The protein below binds the small molecule below.
Small molecule (SMILES): Cc1ncc(COP(=O)(O)O)c(/C=N/[C@@H](COP(=O)(O)O)C(=O)O)c1O

Binding-site contacts:
Ligand atom O6P contacts residue ARG331 of chain 1.A at 3.3 Å (salt-bridge).
Ligand atom O2P contacts residue GLY74 of chain 1.A at 3.0 Å (h-bond).
Ligand atom O2P contacts residue GLN194 of chain 1.A at 2.9 Å (h-bond).
Ligand atom O contacts residue HIS330 of chain 1.A at 3.7 Å.
Ligand atom O3 contacts residue TRP102 of chain 1.A at 3.5 Å (h-bond).
Ligand atom O4P contacts residue GLN194 of chain 1.A at 3.4 Å (h-bond).
Ligand atom OXT contacts residue THR151 of chain 1.A at 3.2 Å.
Ligand atom OXT contacts residue ARG337 of chain 1.A at 3.4 Å (salt-bridge).
Ligand atom C4A contacts residue LYS195 of chain 1.A at 3.3 Å.
Ligand atom O1P contacts residue GLY74 of chain 1.A at 3.0 Å (h-bond).
Ligand atom CB contacts residue TRP102 of chain 1.A at 3.2 Å (hydrophobic).
Ligand atom O7P contacts residue HIS39 of chain 1.C at 3.0 Å (h-bond).
Ligand atom C2A contacts residue THR151 of chain 1.A at 3.2 Å.
Ligand atom C4 contacts residue LYS195 of chain 1.A at 3.7 Å.
Ligand atom O6P contacts residue HIS330 of chain 1.A at 3.1 Å (h-bond).
Ligand atom CA contacts residue TRP102 of chain 1.A at 3.6 Å (hydrophobic).
Ligand atom P2 contacts residue HIS39 of chain 1.C at 3.4 Å.
Ligand atom N contacts residue TRP102 of chain 1.A at 3.1 Å.
Ligand atom P2 contacts residue ARG40 of chain 1.C at 3.5 Å.
Ligand atom N1 contacts residue SER173 of chain 1.A at 3.4 Å (h-bond).
Ligand atom OXT contacts residue TRP102 of chain 1.A at 3.4 Å (h-bond).
Ligand atom O7P contacts residue ARG331 of chain 1.A at 3.4 Å (salt-bridge).
Ligand atom O3 contacts residue THR151 of chain 1.A at 2.7 Å (h-bond).
Ligand atom N1 contacts residue ASP171 of chain 1.A at 3.2 Å (salt-bridge).
Ligand atom O5P contacts residue ARG40 of chain 1.C at 3.4 Å (salt-bridge).
Ligand atom O7P contacts residue ARG40 of chain 1.C at 2.4 Å (salt-bridge).
Ligand atom O1P contacts residue ASN236 of chain 1.C at 3.3 Å (h-bond).
Ligand atom P contacts residue GLY74 of chain 1.A at 3.4 Å.
Ligand atom C4A contacts residue TRP102 of chain 1.A at 3.5 Å (hydrophobic).
Ligand atom C4 contacts residue TRP102 of chain 1.A at 3.7 Å (hydrophobic).
Ligand atom O3 contacts residue LYS195 of chain 1.A at 3.3 Å.
Ligand atom O3P contacts residue THR237 of chain 1.C at 2.5 Å (h-bond).
Ligand atom C3 contacts residue TRP102 of chain 1.A at 3.6 Å (hydrophobic).
Ligand atom O1P contacts residue CYS75 of chain 1.A at 2.5 Å (h-bond).
Ligand atom O contacts residue ARG337 of chain 1.A at 3.5 Å (salt-bridge).
Ligand atom C2A contacts residue SER173 of chain 1.A at 3.7 Å.
Ligand atom O3P contacts residue ASN236 of chain 1.C at 3.2 Å.
Ligand atom O2P contacts residue GLY73 of chain 1.A at 3.2 Å.
Ligand atom O5P contacts residue HIS39 of chain 1.C at 3.0 Å (h-bond).
Ligand atom C2 contacts residue SER173 of chain 1.A at 3.6 Å.

Sequence of chain 1.C:
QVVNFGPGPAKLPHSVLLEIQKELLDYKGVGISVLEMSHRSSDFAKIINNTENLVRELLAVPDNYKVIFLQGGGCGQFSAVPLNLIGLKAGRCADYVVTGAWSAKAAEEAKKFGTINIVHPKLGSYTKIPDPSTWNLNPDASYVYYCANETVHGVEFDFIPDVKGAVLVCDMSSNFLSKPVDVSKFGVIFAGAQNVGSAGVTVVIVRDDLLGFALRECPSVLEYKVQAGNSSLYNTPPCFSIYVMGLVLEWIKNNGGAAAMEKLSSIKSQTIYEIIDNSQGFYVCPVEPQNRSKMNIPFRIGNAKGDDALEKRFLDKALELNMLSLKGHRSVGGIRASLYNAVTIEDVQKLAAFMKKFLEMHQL

Sequence of chain 1.A:
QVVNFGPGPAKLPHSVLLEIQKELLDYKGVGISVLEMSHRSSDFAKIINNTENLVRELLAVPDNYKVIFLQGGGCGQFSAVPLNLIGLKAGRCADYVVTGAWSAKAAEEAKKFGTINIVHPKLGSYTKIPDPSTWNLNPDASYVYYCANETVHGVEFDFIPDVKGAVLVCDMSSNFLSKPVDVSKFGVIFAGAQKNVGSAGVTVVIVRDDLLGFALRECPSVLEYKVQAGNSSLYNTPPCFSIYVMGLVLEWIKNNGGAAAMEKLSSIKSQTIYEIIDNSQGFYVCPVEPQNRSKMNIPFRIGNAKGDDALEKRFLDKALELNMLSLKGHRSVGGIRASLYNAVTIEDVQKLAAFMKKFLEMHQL